The protein below binds the small molecule below.
Small molecule (SMILES): O[C@H](c1cc(C(F)(F)F)nc2c(C(F)(F)F)cccc12)[C@@H]1CCCCN1

Sequence of chain 3.A:
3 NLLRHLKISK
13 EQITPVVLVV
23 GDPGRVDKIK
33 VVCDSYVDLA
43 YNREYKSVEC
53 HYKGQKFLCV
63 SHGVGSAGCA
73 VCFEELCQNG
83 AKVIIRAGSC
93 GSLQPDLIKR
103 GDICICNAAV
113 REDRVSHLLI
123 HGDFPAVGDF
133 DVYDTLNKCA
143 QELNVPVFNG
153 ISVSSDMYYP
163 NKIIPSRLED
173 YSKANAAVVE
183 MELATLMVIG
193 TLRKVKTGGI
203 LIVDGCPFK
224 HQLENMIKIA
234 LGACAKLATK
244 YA

Sequence of chain 5.A:
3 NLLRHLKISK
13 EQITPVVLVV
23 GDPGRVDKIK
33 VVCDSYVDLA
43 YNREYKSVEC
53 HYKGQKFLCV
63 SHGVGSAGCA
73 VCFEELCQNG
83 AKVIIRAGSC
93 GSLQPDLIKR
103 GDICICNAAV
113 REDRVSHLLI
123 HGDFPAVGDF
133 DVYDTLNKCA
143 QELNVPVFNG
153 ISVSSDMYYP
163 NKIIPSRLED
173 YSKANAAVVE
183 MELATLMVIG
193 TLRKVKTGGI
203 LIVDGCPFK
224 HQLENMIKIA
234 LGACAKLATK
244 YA

Binding-site contacts:
Ligand atom FAF contacts residue CYS208 of chain 5.A at 3.4 Å.
Ligand atom CAW contacts residue SER91 of chain 5.A at 3.9 Å.
Ligand atom CAR contacts residue TYR160 of chain 5.A at 3.7 Å (hydrophobic).
Ligand atom FAG contacts residue GLY207 of chain 5.A at 3.3 Å.
Ligand atom CAH contacts residue ASP206 of chain 5.A at 3.8 Å.
Ligand atom FAC contacts residue TYR160 of chain 5.A at 3.2 Å.
Ligand atom FAD contacts residue MET159 of chain 5.A at 3.9 Å.
Ligand atom NAP contacts residue TYR160 of chain 5.A at 3.9 Å.
Ligand atom CAI contacts residue CYS92 of chain 5.A at 3.6 Å (hydrophobic).
Ligand atom CAI contacts residue GLY207 of chain 5.A at 3.6 Å.
Ligand atom NAQ contacts residue PO41 of chain 5.B at 3.4 Å (h-bond).
Ligand atom CAL contacts residue HIS7 of chain 3.A at 3.8 Å.
Ligand atom FAD contacts residue TYR160 of chain 5.A at 3.9 Å.
Ligand atom CAN contacts residue ARG45 of chain 3.A at 3.5 Å.
Ligand atom OAA contacts residue MET183 of chain 5.A at 3.5 Å.
Ligand atom CAM contacts residue HIS7 of chain 3.A at 3.5 Å.
Ligand atom FAG contacts residue PRO209 of chain 5.A at 3.5 Å.
Ligand atom CAM contacts residue TYR160 of chain 5.A at 3.5 Å (hydrophobic).
Ligand atom CAH contacts residue CYS92 of chain 5.A at 3.5 Å (hydrophobic).
Ligand atom FAB contacts residue VAL181 of chain 5.A at 3.3 Å.
Ligand atom CAZ contacts residue CYS208 of chain 5.A at 3.8 Å (hydrophobic).
Ligand atom CAZ contacts residue GLY207 of chain 5.A at 3.9 Å.
Ligand atom CAV contacts residue GLY93 of chain 5.A at 3.7 Å.
Ligand atom CAN contacts residue PO41 of chain 5.B at 3.8 Å.
Ligand atom CAJ contacts residue CYS92 of chain 5.A at 3.7 Å (hydrophobic).
Ligand atom CAO contacts residue MET183 of chain 5.A at 3.5 Å (hydrophobic).
Ligand atom CAY contacts residue TYR160 of chain 5.A at 3.8 Å (hydrophobic).
Ligand atom CAT contacts residue GLY93 of chain 5.A at 3.5 Å.
Ligand atom FAG contacts residue CYS208 of chain 5.A at 3.3 Å.
Ligand atom FAE contacts residue PRO209 of chain 5.A at 3.9 Å.
Ligand atom CAI contacts residue ASP206 of chain 5.A at 3.7 Å.
Ligand atom FAF contacts residue GLY207 of chain 5.A at 3.4 Å.
Ligand atom CAZ contacts residue GLY93 of chain 5.A at 3.7 Å.
Ligand atom OAA contacts residue GLU182 of chain 5.A at 3.6 Å.
Ligand atom CAI contacts residue GLY93 of chain 5.A at 3.8 Å.
Ligand atom CAK contacts residue TYR160 of chain 5.A at 3.7 Å (hydrophobic).
Ligand atom CAO contacts residue TYR160 of chain 5.A at 3.5 Å (hydrophobic).
Ligand atom FAG contacts residue GLY93 of chain 5.A at 2.6 Å.
Ligand atom CAU contacts residue GLY93 of chain 5.A at 3.8 Å.
Ligand atom CAL contacts residue VAL66 of chain 5.A at 3.8 Å (hydrophobic).